Binding-site contacts:
Ligand atom C6 contacts residue GLN926 of chain 1.B at 4.0 Å.
Ligand atom C3 contacts residue ASN717 of chain 1.B at 3.8 Å.
Ligand atom C3 contacts residue LEU922 of chain 1.B at 4.1 Å (hydrophobic).
Ligand atom C1 contacts residue ASN717 of chain 1.B at 1.4 Å.
Ligand atom C5 contacts residue GLN926 of chain 1.B at 3.9 Å.
Ligand atom O7 contacts residue ASN717 of chain 1.B at 3.0 Å (h-bond).
Ligand atom O7 contacts residue GLN1071 of chain 1.B at 2.8 Å (h-bond).
Ligand atom C7 contacts residue ASN717 of chain 1.B at 3.1 Å.
Ligand atom C2 contacts residue ASN717 of chain 1.B at 2.5 Å.
Ligand atom O6 contacts residue GLN926 of chain 1.B at 3.4 Å (h-bond).
Ligand atom C2 contacts residue GLN1071 of chain 1.B at 4.4 Å.
Ligand atom C5 contacts residue ASN717 of chain 1.B at 3.6 Å.
Ligand atom C8 contacts residue THR716 of chain 1.B at 4.0 Å.
Ligand atom C8 contacts residue ASN717 of chain 1.B at 4.3 Å.
Ligand atom O5 contacts residue GLN1071 of chain 1.B at 4.2 Å.
Ligand atom O5 contacts residue GLN926 of chain 1.B at 4.2 Å.
Ligand atom C7 contacts residue GLN1071 of chain 1.B at 3.9 Å.
Ligand atom C4 contacts residue ASN717 of chain 1.B at 4.2 Å.
Ligand atom C1 contacts residue GLN1071 of chain 1.B at 4.3 Å.
Ligand atom N2 contacts residue ASN717 of chain 1.B at 2.9 Å (h-bond).
Ligand atom O5 contacts residue ASN717 of chain 1.B at 2.4 Å (h-bond).

This small molecule binds to this protein.
Small molecule (SMILES): CC(=O)N[C@H]1[C@H](O[C@H]2[C@H](O)[C@@H](NC(C)=O)CO[C@@H]2CO)O[C@H](CO)[C@@H](O)[C@@H]1O

Sequence of chain 1.B:
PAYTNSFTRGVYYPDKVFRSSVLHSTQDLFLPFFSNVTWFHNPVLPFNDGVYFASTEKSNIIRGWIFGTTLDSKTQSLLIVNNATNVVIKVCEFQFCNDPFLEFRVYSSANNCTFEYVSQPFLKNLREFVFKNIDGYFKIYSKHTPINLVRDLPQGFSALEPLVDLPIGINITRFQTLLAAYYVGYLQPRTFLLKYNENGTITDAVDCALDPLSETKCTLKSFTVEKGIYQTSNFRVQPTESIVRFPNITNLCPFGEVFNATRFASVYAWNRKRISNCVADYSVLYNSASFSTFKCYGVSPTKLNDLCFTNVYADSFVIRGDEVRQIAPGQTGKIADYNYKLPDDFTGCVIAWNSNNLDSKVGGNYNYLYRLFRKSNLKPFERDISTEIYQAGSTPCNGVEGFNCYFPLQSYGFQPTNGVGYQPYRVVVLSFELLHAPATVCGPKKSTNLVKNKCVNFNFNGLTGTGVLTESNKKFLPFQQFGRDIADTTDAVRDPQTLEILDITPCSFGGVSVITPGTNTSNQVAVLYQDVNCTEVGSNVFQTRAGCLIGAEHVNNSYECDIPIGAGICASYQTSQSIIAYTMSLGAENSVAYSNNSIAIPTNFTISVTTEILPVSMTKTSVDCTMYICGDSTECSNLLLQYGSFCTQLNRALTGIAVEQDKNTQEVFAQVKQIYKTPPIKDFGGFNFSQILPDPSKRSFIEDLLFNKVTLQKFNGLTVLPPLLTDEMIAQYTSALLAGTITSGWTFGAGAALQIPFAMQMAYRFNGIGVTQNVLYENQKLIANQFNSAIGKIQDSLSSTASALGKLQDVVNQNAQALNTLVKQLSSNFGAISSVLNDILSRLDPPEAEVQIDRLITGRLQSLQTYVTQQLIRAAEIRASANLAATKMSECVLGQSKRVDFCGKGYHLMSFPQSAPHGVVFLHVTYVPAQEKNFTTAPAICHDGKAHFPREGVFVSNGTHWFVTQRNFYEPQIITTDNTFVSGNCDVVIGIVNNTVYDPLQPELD